The small molecule below binds the protein below.
Small molecule (SMILES): Nc1ncnc2c1ncn2[C@@H]1O[C@H](CO[P](=O)(O)O[P](=O)(O)NP(=O)(O)O)[C@@H](O)[C@H]1O

Sequence of chain 1.E:
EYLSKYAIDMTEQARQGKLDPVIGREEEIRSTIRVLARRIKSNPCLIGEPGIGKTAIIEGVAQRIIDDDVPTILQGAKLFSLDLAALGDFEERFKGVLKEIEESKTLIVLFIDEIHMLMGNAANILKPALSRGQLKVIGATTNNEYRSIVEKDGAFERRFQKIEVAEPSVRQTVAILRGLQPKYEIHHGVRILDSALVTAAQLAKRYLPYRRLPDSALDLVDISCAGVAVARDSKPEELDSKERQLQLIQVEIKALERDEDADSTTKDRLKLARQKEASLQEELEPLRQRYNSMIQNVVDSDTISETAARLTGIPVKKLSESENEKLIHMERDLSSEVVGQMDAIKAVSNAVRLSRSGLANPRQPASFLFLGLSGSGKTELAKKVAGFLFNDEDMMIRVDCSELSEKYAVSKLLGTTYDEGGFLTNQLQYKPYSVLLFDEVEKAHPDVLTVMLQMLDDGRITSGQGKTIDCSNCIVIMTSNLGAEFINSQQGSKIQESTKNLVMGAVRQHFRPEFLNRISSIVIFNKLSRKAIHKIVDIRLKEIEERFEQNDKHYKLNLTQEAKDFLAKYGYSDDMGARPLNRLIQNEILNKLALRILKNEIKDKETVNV

Binding-site contacts:
Ligand atom O3A contacts residue SER611 of chain 1.F at 3.3 Å.
Ligand atom N6 contacts residue SER613 of chain 1.F at 3.2 Å (h-bond).
Ligand atom N1 contacts residue VAL576 of chain 1.F at 3.2 Å (h-bond).
Ligand atom C1' contacts residue GLY612 of chain 1.F at 3.2 Å.
Ligand atom N1 contacts residue VAL575 of chain 1.F at 3.1 Å.
Ligand atom N9 contacts residue GLY614 of chain 1.F at 3.7 Å.
Ligand atom PB contacts residue SER611 of chain 1.F at 3.6 Å.
Ligand atom C4 contacts residue GLY614 of chain 1.F at 3.4 Å.
Ligand atom C2 contacts residue VAL575 of chain 1.F at 3.7 Å (hydrophobic).
Ligand atom O1B contacts residue GLY612 of chain 1.F at 3.6 Å.
Ligand atom C6 contacts residue VAL576 of chain 1.F at 3.5 Å (hydrophobic).
Ligand atom N3B contacts residue SER611 of chain 1.F at 3.1 Å.
Ligand atom O4' contacts residue GLY612 of chain 1.F at 2.7 Å (h-bond).
Ligand atom N3B contacts residue GLY612 of chain 1.F at 3.1 Å (h-bond).
Ligand atom PA contacts residue THR616 of chain 1.F at 3.7 Å.
Ligand atom PA contacts residue GLY612 of chain 1.F at 3.5 Å.
Ligand atom O4' contacts residue GLY614 of chain 1.F at 3.5 Å (h-bond).
Ligand atom PB contacts residue GLY612 of chain 1.F at 3.1 Å.
Ligand atom N9 contacts residue GLY612 of chain 1.F at 3.2 Å (h-bond).
Ligand atom O5' contacts residue GLY612 of chain 1.F at 3.0 Å.
Ligand atom N1 contacts residue SER613 of chain 1.F at 3.5 Å (h-bond).
Ligand atom O1A contacts residue GLU617 of chain 1.F at 2.6 Å (salt-bridge).
Ligand atom C4 contacts residue SER613 of chain 1.F at 3.5 Å.
Ligand atom PA contacts residue GLU617 of chain 1.F at 3.7 Å.
Ligand atom PG contacts residue SER611 of chain 1.F at 3.7 Å.
Ligand atom O1A contacts residue GLY614 of chain 1.F at 3.0 Å.
Ligand atom C5 contacts residue SER613 of chain 1.F at 2.9 Å.
Ligand atom N3 contacts residue GLY614 of chain 1.F at 3.2 Å.
Ligand atom O3A contacts residue GLY612 of chain 1.F at 2.4 Å (h-bond).
Ligand atom O1G contacts residue SER611 of chain 1.F at 3.0 Å (h-bond).
Ligand atom C2 contacts residue GLY614 of chain 1.F at 3.4 Å.
Ligand atom O1B contacts residue SER611 of chain 1.F at 3.6 Å.
Ligand atom O1A contacts residue THR616 of chain 1.F at 2.6 Å (h-bond).
Ligand atom C5 contacts residue GLY614 of chain 1.F at 3.7 Å.
Ligand atom C6 contacts residue SER613 of chain 1.F at 2.9 Å.
Ligand atom N6 contacts residue VAL576 of chain 1.F at 3.1 Å (h-bond).
Ligand atom C8 contacts residue GLY612 of chain 1.F at 3.0 Å.
Ligand atom O1A contacts residue LYS615 of chain 1.F at 3.0 Å (salt-bridge).
Ligand atom N7 contacts residue SER613 of chain 1.F at 3.3 Å (h-bond).
Ligand atom O5' contacts residue GLY614 of chain 1.F at 3.6 Å.

Sequence of chain 1.F:
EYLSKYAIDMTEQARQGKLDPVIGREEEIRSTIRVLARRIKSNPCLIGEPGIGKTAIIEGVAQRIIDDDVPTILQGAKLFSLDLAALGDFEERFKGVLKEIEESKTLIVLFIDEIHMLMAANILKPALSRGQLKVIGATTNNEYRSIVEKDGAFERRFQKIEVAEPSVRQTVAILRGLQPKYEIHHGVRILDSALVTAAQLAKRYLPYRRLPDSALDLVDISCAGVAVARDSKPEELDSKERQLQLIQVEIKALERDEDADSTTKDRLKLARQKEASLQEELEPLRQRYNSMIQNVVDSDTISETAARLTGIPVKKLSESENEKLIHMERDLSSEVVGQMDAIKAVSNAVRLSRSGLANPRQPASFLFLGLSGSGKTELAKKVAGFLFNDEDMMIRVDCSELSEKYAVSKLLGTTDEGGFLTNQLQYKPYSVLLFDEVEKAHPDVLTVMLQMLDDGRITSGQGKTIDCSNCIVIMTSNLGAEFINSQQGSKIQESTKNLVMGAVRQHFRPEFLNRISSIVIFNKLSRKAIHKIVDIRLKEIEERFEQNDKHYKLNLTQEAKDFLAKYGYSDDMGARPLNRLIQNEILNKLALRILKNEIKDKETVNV